A protein and the small-molecule ligand that binds it are described below.
Small molecule (SMILES): CC(=O)N[C@@H]1[C@@H](O)[C@H](O)[C@@H](CO)O[C@H]1O

Sequence of chain 1.B:
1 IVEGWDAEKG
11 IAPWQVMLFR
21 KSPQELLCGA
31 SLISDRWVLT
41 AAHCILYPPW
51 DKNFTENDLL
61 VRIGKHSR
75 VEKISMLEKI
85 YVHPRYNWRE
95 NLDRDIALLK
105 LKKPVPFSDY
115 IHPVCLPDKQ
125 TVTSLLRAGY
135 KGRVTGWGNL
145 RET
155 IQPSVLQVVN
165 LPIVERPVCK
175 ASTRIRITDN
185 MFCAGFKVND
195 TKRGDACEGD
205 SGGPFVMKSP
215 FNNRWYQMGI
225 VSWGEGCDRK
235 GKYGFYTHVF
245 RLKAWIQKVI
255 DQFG

Binding-site contacts:
Ligand atom O4 contacts residue NAG1 of chain 2.G at 3.4 Å (h-bond).
Ligand atom C5 contacts residue ASN193 of chain 1.B at 3.4 Å.
Ligand atom C4 contacts residue ASN193 of chain 1.B at 4.2 Å.
Ligand atom C4 contacts residue NAG1 of chain 2.G at 4.2 Å.
Ligand atom O6 contacts residue NAG1 of chain 2.G at 3.1 Å.
Ligand atom C6 contacts residue ASN193 of chain 1.B at 4.3 Å.
Ligand atom C2 contacts residue ASN193 of chain 1.B at 2.8 Å.
Ligand atom N2 contacts residue ASN193 of chain 1.B at 3.4 Å (h-bond).
Ligand atom C1 contacts residue ASN193 of chain 1.B at 1.4 Å.
Ligand atom C5 contacts residue NAG1 of chain 2.G at 3.6 Å.
Ligand atom O5 contacts residue ASP194 of chain 1.B at 4.4 Å.
Ligand atom O5 contacts residue ASN193 of chain 1.B at 1.9 Å (h-bond).
Ligand atom O6 contacts residue ASN193 of chain 1.B at 4.3 Å.
Ligand atom C6 contacts residue NAG1 of chain 2.G at 3.1 Å.
Ligand atom O6 contacts residue ASP194 of chain 1.B at 4.4 Å.
Ligand atom C6 contacts residue ASP194 of chain 1.B at 4.1 Å.
Ligand atom C3 contacts residue ASN193 of chain 1.B at 4.0 Å.